Binding-site contacts:
Ligand atom C12 contacts residue ASP19 of chain 2.B at 4.1 Å.
Ligand atom C03 contacts residue ASN85 of chain 2.B at 3.2 Å.
Ligand atom C13 contacts residue ASP19 of chain 2.B at 3.7 Å.
Ligand atom C10 contacts residue PHE18 of chain 2.B at 3.6 Å (hydrophobic).
Ligand atom O09 contacts residue PHE18 of chain 2.B at 4.2 Å.
Ligand atom N05 contacts residue GLY103 of chain 2.B at 3.6 Å (h-bond).
Ligand atom N01 contacts residue GLY103 of chain 2.B at 2.9 Å (h-bond).
Ligand atom C14 contacts residue ASP19 of chain 2.B at 4.5 Å.
Ligand atom C15 contacts residue PHE18 of chain 2.B at 3.5 Å (hydrophobic).
Ligand atom C03 contacts residue GLY103 of chain 2.B at 4.2 Å.
Ligand atom C02 contacts residue GLY103 of chain 2.B at 3.6 Å.
Ligand atom C12 contacts residue PHE18 of chain 2.B at 4.0 Å (hydrophobic).
Ligand atom C11 contacts residue PHE18 of chain 2.B at 3.6 Å (hydrophobic).
Ligand atom O08 contacts residue LYS63 of chain 2.B at 3.2 Å.
Ligand atom C13 contacts residue GLY20 of chain 2.B at 3.5 Å.
Ligand atom C14 contacts residue GLY20 of chain 2.B at 3.7 Å.
Ligand atom S07 contacts residue LYS63 of chain 2.B at 4.1 Å.
Ligand atom N01 contacts residue ASN85 of chain 2.B at 3.0 Å (h-bond).
Ligand atom O08 contacts residue PHE18 of chain 2.B at 3.9 Å.
Ligand atom C02 contacts residue ASN85 of chain 2.B at 4.4 Å.
Ligand atom S07 contacts residue PHE18 of chain 2.B at 4.3 Å.
Ligand atom C13 contacts residue PHE18 of chain 2.B at 4.2 Å (hydrophobic).
Ligand atom C12 contacts residue GLY20 of chain 2.B at 4.0 Å.
Ligand atom C04 contacts residue GLY103 of chain 2.B at 3.9 Å.
Ligand atom C14 contacts residue PHE18 of chain 2.B at 3.8 Å (hydrophobic).
Ligand atom N05 contacts residue ASN85 of chain 2.B at 4.5 Å.
Ligand atom O09 contacts residue VAL104 of chain 2.B at 4.4 Å.
Ligand atom C06 contacts residue GLY103 of chain 2.B at 3.4 Å.
Ligand atom C04 contacts residue ASN85 of chain 2.B at 3.2 Å.
Ligand atom O08 contacts residue VAL104 of chain 2.B at 3.6 Å.
Ligand atom O09 contacts residue LYS63 of chain 2.B at 3.2 Å.

Sequence of chain 2.B:
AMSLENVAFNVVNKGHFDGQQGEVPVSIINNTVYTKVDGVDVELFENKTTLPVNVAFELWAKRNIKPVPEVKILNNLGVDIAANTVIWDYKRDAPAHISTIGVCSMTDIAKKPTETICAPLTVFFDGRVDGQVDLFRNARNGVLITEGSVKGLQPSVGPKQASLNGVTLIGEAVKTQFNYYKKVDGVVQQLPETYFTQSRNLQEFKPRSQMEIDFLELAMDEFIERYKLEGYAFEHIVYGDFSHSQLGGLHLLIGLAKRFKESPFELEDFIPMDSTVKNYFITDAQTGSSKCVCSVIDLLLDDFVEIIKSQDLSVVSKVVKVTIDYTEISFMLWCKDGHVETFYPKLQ

The protein below binds the small molecule below.
Small molecule (SMILES): N[C@H]1CCN(S(=O)(=O)c2ccccc2)C1